Sequence of chain 1.A:
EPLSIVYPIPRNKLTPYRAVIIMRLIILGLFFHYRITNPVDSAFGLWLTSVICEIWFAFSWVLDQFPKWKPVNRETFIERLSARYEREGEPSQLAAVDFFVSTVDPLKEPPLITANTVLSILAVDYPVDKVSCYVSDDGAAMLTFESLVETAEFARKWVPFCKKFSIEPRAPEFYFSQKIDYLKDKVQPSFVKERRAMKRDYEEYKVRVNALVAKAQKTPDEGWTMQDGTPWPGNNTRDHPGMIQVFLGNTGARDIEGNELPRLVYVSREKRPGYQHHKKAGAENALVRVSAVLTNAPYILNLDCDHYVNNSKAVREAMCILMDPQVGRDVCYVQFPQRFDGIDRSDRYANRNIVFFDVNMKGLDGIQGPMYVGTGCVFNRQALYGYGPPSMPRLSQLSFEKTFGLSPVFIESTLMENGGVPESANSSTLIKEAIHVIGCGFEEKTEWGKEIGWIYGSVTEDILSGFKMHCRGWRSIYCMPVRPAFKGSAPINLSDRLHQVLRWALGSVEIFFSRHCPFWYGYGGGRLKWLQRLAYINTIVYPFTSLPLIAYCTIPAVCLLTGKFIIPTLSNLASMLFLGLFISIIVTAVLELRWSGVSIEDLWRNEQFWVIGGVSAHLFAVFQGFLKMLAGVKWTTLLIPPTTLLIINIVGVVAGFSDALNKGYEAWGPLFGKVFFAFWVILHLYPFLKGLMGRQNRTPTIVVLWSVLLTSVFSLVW

Binding-site contacts:
Ligand atom C3 contacts residue TRP731 of chain 1.A at 3.9 Å (hydrophobic).
Ligand atom O4 contacts residue GLU834 of chain 1.A at 4.3 Å.
Ligand atom O6 contacts residue TYR769 of chain 1.A at 4.1 Å.
Ligand atom O2 contacts residue GLU834 of chain 1.A at 4.2 Å.
Ligand atom O6 contacts residue THR766 of chain 1.A at 4.0 Å.
Ligand atom C5 contacts residue GLU834 of chain 1.A at 4.3 Å.
Ligand atom O3 contacts residue TRP731 of chain 1.A at 4.1 Å.
Ligand atom C3 contacts residue GLU834 of chain 1.A at 3.5 Å.
Ligand atom O2 contacts residue ASN522 of chain 1.A at 3.5 Å (h-bond).
Ligand atom O6 contacts residue TRP731 of chain 1.A at 3.1 Å.
Ligand atom C2 contacts residue PHE525 of chain 1.A at 4.4 Å (hydrophobic).
Ligand atom O3 contacts residue TRP837 of chain 1.A at 3.7 Å.
Ligand atom C5 contacts residue PHE525 of chain 1.A at 4.3 Å (hydrophobic).
Ligand atom O4 contacts residue PHE525 of chain 1.A at 4.0 Å.
Ligand atom C3 contacts residue PHE525 of chain 1.A at 4.3 Å (hydrophobic).
Ligand atom O2 contacts residue ASN833 of chain 1.A at 3.6 Å.
Ligand atom C3 contacts residue ASN833 of chain 1.A at 4.0 Å.
Ligand atom O4 contacts residue TRP731 of chain 1.A at 3.8 Å.
Ligand atom O6 contacts residue TRP837 of chain 1.A at 3.0 Å.
Ligand atom O6 contacts residue GLU834 of chain 1.A at 2.0 Å (salt-bridge).
Ligand atom O2 contacts residue SER229 of chain 1.A at 3.5 Å (h-bond).
Ligand atom O2 contacts residue PHE525 of chain 1.A at 4.3 Å.
Ligand atom O2 contacts residue TRP837 of chain 1.A at 3.6 Å.
Ligand atom C5 contacts residue ASN522 of chain 1.A at 3.9 Å.
Ligand atom C6 contacts residue ASN522 of chain 1.A at 2.8 Å.
Ligand atom O2 contacts residue TRP731 of chain 1.A at 4.0 Å.
Ligand atom O5 contacts residue TRP837 of chain 1.A at 4.0 Å.
Ligand atom O6 contacts residue ASN522 of chain 1.A at 3.5 Å (h-bond).
Ligand atom C1 contacts residue TRP837 of chain 1.A at 4.1 Å (hydrophobic).
Ligand atom O3 contacts residue ASN833 of chain 1.A at 3.0 Å (h-bond).
Ligand atom O6 contacts residue ASP233 of chain 1.A at 2.8 Å (salt-bridge).
Ligand atom O2 contacts residue TRP929 of chain 1.A at 4.0 Å.
Ligand atom C3 contacts residue TRP837 of chain 1.A at 4.1 Å (hydrophobic).
Ligand atom O6 contacts residue PHE226 of chain 1.A at 4.0 Å.
Ligand atom O3 contacts residue GLU834 of chain 1.A at 2.9 Å (salt-bridge).
Ligand atom C6 contacts residue ASP233 of chain 1.A at 3.3 Å.
Ligand atom O4 contacts residue TRP837 of chain 1.A at 3.5 Å.
Ligand atom C6 contacts residue TRP837 of chain 1.A at 4.3 Å (hydrophobic).
Ligand atom C2 contacts residue TRP837 of chain 1.A at 3.4 Å (hydrophobic).
Ligand atom C6 contacts residue GLU834 of chain 1.A at 2.9 Å.

This protein binds this small molecule.
Small molecule (SMILES): OC[C@H]1O[C@@H](O[C@H]2[C@H](O)[C@@H](O)[C@H](O[C@H]3[C@H](O)[C@@H](O)[C@H](O[C@H]4[C@H](O)[C@@H](O)[C@H](O[C@H]5[C@H](O)[C@@H](O)[C@H](O)O[C@@H]5CO)O[C@@H]4CO)O[C@@H]3CO)O[C@@H]2CO)[C@H](O)[C@@H](O)[C@@H]1O